Binding-site contacts:
Ligand atom N1 contacts residue PHE160 of chain 4.A at 3.6 Å.
Ligand atom O6 contacts residue ILE55 of chain 3.A at 3.5 Å.
Ligand atom N1 contacts residue VAL228 of chain 4.A at 3.6 Å.
Ligand atom C5 contacts residue PHE160 of chain 4.A at 3.3 Å (hydrophobic).
Ligand atom N8 contacts residue ASP59 of chain 3.A at 3.0 Å.
Ligand atom N8 contacts residue LEU171 of chain 4.A at 3.7 Å.
Ligand atom O2 contacts residue VAL228 of chain 4.A at 2.0 Å.
Ligand atom O2 contacts residue ARG177 of chain 4.A at 2.0 Å.
Ligand atom N7 contacts residue PHE160 of chain 4.A at 3.5 Å.
Ligand atom DN1 contacts residue VAL228 of chain 4.A at 3.1 Å.
Ligand atom DN9 contacts residue PHE160 of chain 4.A at 3.7 Å.
Ligand atom C2 contacts residue ASN255 of chain 4.A at 3.4 Å.
Ligand atom C4 contacts residue ARG177 of chain 4.A at 3.0 Å.
Ligand atom O6 contacts residue GLN229 of chain 4.A at 2.0 Å.
Ligand atom N1 contacts residue GLN229 of chain 4.A at 3.0 Å (h-bond).
Ligand atom N7 contacts residue ASP59 of chain 3.A at 3.5 Å.
Ligand atom O6 contacts residue THR58 of chain 3.A at 3.7 Å.
Ligand atom C6 contacts residue PHE160 of chain 4.A at 3.4 Å (hydrophobic).
Ligand atom N7 contacts residue THR58 of chain 3.A at 2.0 Å.
Ligand atom C4 contacts residue ASN255 of chain 4.A at 3.4 Å.
Ligand atom DN9 contacts residue LEU171 of chain 4.A at 3.5 Å.
Ligand atom N3 contacts residue PHE160 of chain 4.A at 3.7 Å.
Ligand atom C2 contacts residue ARG177 of chain 4.A at 2.7 Å.
Ligand atom N8 contacts residue PHE160 of chain 4.A at 3.6 Å.
Ligand atom N9 contacts residue PHE160 of chain 4.A at 3.5 Å.
Ligand atom N7 contacts residue ALA57 of chain 3.A at 3.6 Å.
Ligand atom N9 contacts residue ARG177 of chain 4.A at 3.3 Å.
Ligand atom N3 contacts residue ASN255 of chain 4.A at 2.9 Å.
Ligand atom DN9 contacts residue ARG177 of chain 4.A at 3.0 Å.
Ligand atom C2 contacts residue VAL228 of chain 4.A at 3.1 Å (hydrophobic).
Ligand atom C6 contacts residue GLN229 of chain 4.A at 3.0 Å.
Ligand atom O2 contacts residue SER227 of chain 4.A at 3.5 Å.
Ligand atom N3 contacts residue ARG177 of chain 4.A at 2.1 Å.
Ligand atom N8 contacts residue THR58 of chain 3.A at 2.8 Å.
Ligand atom C4 contacts residue PHE160 of chain 4.A at 3.3 Å (hydrophobic).
Ligand atom O2 contacts residue ASN255 of chain 4.A at 3.8 Å.
Ligand atom C2 contacts residue PHE160 of chain 4.A at 3.7 Å (hydrophobic).
Ligand atom O2 contacts residue GLN229 of chain 4.A at 3.8 Å.
Ligand atom C5 contacts residue THR58 of chain 3.A at 3.1 Å.
Ligand atom DN1 contacts residue GLN229 of chain 4.A at 2.0 Å.

This small molecule binds to this protein.
Small molecule (SMILES): O=c1[nH]c(=O)c2nn[nH]c2[nH]1

Sequence of chain 4.A:
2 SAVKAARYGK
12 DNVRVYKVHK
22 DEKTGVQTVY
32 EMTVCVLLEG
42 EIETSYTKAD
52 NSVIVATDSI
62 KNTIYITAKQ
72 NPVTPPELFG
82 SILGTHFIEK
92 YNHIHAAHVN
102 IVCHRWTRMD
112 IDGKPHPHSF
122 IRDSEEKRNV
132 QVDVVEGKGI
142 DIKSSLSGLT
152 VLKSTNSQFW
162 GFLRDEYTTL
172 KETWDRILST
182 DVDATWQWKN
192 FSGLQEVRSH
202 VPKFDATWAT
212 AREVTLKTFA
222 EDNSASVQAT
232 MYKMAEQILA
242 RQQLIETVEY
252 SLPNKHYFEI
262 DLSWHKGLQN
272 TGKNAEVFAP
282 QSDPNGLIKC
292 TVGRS

Sequence of chain 3.A:
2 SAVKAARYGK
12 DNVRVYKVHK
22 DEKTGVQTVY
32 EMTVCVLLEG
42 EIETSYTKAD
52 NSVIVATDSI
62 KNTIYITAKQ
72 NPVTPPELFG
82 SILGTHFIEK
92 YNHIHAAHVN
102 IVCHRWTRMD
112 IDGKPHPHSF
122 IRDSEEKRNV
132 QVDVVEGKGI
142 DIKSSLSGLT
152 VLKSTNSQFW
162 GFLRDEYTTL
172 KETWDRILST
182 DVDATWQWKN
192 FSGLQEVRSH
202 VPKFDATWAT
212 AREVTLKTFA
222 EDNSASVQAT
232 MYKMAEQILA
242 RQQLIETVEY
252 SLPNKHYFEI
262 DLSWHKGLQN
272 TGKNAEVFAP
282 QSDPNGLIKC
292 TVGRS